A small-molecule ligand and the protein it binds are described below.
Small molecule (SMILES): CC(=O)N[C@@H]1[C@@H](O)[C@H](O)[C@@H](CO)O[C@H]1O

Sequence of chain 1.A:
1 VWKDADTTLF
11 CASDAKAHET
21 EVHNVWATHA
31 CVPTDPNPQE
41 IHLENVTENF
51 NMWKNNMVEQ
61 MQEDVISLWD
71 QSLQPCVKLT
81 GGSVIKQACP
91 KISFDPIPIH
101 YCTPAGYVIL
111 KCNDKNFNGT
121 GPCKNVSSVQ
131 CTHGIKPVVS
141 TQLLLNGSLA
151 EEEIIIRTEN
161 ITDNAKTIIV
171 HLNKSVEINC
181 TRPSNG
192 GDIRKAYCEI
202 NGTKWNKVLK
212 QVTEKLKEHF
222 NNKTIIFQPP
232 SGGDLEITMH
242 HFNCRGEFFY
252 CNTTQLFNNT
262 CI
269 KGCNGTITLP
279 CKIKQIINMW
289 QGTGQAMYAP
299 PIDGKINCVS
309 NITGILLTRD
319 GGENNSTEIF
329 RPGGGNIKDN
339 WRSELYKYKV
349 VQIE

Binding-site contacts:
Ligand atom O6 contacts residue LYS136 of chain 1.A at 4.0 Å.
Ligand atom C1 contacts residue ASN146 of chain 1.A at 1.4 Å.
Ligand atom O3 contacts residue CYS306 of chain 1.A at 3.4 Å (h-bond).
Ligand atom O5 contacts residue VAL307 of chain 1.A at 4.0 Å.
Ligand atom C6 contacts residue LYS136 of chain 1.A at 4.3 Å.
Ligand atom C5 contacts residue ASN146 of chain 1.A at 3.6 Å.
Ligand atom C3 contacts residue SER308 of chain 1.A at 3.7 Å.
Ligand atom C7 contacts residue SER308 of chain 1.A at 3.5 Å.
Ligand atom C3 contacts residue VAL307 of chain 1.A at 3.7 Å (hydrophobic).
Ligand atom C6 contacts residue NAG1 of chain 1.M at 3.8 Å.
Ligand atom C5 contacts residue NAG1 of chain 1.M at 3.7 Å.
Ligand atom O4 contacts residue VAL307 of chain 1.A at 3.9 Å.
Ligand atom C2 contacts residue SER308 of chain 1.A at 3.4 Å.
Ligand atom N2 contacts residue ASN146 of chain 1.A at 2.8 Å (h-bond).
Ligand atom C5 contacts residue VAL307 of chain 1.A at 3.4 Å (hydrophobic).
Ligand atom C8 contacts residue LEU145 of chain 1.A at 4.1 Å (hydrophobic).
Ligand atom C4 contacts residue ASP95 of chain 1.A at 4.1 Å.
Ligand atom C8 contacts residue ASN244 of chain 1.A at 3.8 Å.
Ligand atom C7 contacts residue ASN146 of chain 1.A at 3.8 Å.
Ligand atom C3 contacts residue ASN146 of chain 1.A at 3.6 Å.
Ligand atom O7 contacts residue PRO96 of chain 1.A at 4.0 Å.
Ligand atom C4 contacts residue ASN146 of chain 1.A at 4.1 Å.
Ligand atom C8 contacts residue CYS306 of chain 1.A at 4.3 Å (hydrophobic).
Ligand atom O6 contacts residue NAG1 of chain 1.M at 2.7 Å (h-bond).
Ligand atom O5 contacts residue ASN146 of chain 1.A at 2.4 Å (h-bond).
Ligand atom O5 contacts residue LYS136 of chain 1.A at 3.6 Å.
Ligand atom C2 contacts residue ASN146 of chain 1.A at 2.3 Å.
Ligand atom C4 contacts residue VAL307 of chain 1.A at 3.9 Å (hydrophobic).
Ligand atom O7 contacts residue ASN146 of chain 1.A at 4.0 Å.
Ligand atom O5 contacts residue NAG1 of chain 1.M at 3.1 Å (h-bond).
Ligand atom O3 contacts residue ASP95 of chain 1.A at 4.2 Å.
Ligand atom C2 contacts residue VAL307 of chain 1.A at 4.3 Å (hydrophobic).
Ligand atom C8 contacts residue PHE243 of chain 1.A at 4.2 Å (hydrophobic).
Ligand atom C1 contacts residue NAG1 of chain 1.M at 3.9 Å.
Ligand atom N2 contacts residue SER308 of chain 1.A at 2.6 Å (h-bond).
Ligand atom C1 contacts residue SER308 of chain 1.A at 3.6 Å.
Ligand atom C8 contacts residue SER308 of chain 1.A at 3.5 Å.
Ligand atom C1 contacts residue VAL307 of chain 1.A at 3.8 Å (hydrophobic).
Ligand atom O4 contacts residue ARG246 of chain 1.A at 3.4 Å (salt-bridge).
Ligand atom C3 contacts residue CYS306 of chain 1.A at 4.2 Å (hydrophobic).